Binding-site contacts:
Ligand atom C4 contacts residue ASN243 of chain 1.E at 4.4 Å.
Ligand atom C3 contacts residue ASN243 of chain 1.E at 3.9 Å.
Ligand atom O7 contacts residue ASN243 of chain 1.E at 3.4 Å (h-bond).
Ligand atom N2 contacts residue ASN243 of chain 1.E at 3.0 Å (h-bond).
Ligand atom O5 contacts residue ASN243 of chain 1.E at 2.5 Å (h-bond).
Ligand atom C7 contacts residue ASN243 of chain 1.E at 3.3 Å.
Ligand atom C5 contacts residue ASN243 of chain 1.E at 3.8 Å.
Ligand atom C2 contacts residue ASN243 of chain 1.E at 2.5 Å.
Ligand atom C8 contacts residue ASN243 of chain 1.E at 3.9 Å.
Ligand atom C1 contacts residue ASN243 of chain 1.E at 1.5 Å.

A small-molecule ligand and the protein it binds are described below.
Small molecule (SMILES): CC(=O)N[C@@H]1[C@@H](O)[C@H](O)[C@@H](CO)O[C@H]1O

Sequence of chain 1.E:
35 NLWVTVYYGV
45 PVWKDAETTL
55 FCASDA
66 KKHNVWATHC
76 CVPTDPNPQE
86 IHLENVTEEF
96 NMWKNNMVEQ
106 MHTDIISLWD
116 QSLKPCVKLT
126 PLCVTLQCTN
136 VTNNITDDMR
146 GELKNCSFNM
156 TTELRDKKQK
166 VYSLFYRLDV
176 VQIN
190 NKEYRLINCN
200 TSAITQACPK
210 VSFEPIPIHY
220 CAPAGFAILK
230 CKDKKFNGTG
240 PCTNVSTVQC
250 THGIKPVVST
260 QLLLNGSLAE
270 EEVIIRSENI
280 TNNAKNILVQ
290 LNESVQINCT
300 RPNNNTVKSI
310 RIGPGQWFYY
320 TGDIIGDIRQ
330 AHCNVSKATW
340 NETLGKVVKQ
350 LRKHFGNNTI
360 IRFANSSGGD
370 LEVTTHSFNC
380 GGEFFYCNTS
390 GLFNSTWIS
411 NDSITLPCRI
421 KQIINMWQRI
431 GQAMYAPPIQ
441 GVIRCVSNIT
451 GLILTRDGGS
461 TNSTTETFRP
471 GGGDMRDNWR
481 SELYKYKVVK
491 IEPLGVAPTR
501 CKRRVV